Sequence of chain 1.A:
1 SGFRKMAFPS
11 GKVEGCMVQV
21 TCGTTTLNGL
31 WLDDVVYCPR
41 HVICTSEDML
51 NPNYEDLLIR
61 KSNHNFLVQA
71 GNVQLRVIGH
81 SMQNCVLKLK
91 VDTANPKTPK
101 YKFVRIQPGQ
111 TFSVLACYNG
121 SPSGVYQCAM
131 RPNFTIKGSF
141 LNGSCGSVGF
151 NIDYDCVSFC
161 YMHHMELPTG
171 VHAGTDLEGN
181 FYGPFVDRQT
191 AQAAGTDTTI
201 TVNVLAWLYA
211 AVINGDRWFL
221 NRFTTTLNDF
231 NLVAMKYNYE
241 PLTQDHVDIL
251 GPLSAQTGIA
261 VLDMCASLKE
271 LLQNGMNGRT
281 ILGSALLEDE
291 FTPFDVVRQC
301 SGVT

Sequence of chain 2.A:
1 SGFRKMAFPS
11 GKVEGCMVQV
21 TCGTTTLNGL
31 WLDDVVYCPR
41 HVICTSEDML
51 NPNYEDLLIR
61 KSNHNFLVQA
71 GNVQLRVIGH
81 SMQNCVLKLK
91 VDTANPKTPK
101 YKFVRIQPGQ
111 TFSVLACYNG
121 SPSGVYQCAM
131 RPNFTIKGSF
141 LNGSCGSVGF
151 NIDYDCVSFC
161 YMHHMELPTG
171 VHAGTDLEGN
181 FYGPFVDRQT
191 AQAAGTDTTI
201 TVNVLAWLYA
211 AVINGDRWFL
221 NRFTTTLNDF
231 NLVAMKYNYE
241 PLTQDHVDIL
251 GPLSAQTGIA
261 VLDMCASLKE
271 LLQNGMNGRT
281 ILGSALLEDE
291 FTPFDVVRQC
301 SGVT

Binding-site contacts:
Ligand atom C11 contacts residue GLU166 of chain 2.A at 3.4 Å.
Ligand atom C3 contacts residue HIS41 of chain 2.A at 3.9 Å.
Ligand atom C4 contacts residue ASP187 of chain 2.A at 3.7 Å.
Ligand atom CL contacts residue ASP187 of chain 2.A at 3.9 Å.
Ligand atom C4 contacts residue HIS41 of chain 2.A at 3.1 Å.
Ligand atom C14 contacts residue ASN142 of chain 2.A at 3.9 Å.
Ligand atom C11 contacts residue PHE140 of chain 2.A at 3.1 Å (hydrophobic).
Ligand atom C12 contacts residue GLU166 of chain 2.A at 3.6 Å.
Ligand atom CL contacts residue PRO52 of chain 2.A at 3.7 Å.
Ligand atom C12 contacts residue PHE140 of chain 2.A at 3.6 Å (hydrophobic).
Ligand atom C3 contacts residue HIS164 of chain 2.A at 3.5 Å.
Ligand atom C10 contacts residue GLU166 of chain 2.A at 3.6 Å.
Ligand atom N1 contacts residue GLU166 of chain 2.A at 3.9 Å.
Ligand atom C5 contacts residue TYR54 of chain 2.A at 3.5 Å (hydrophobic).
Ligand atom C11 contacts residue LEU141 of chain 2.A at 3.5 Å (hydrophobic).
Ligand atom C12 contacts residue LEU141 of chain 2.A at 3.6 Å (hydrophobic).
Ligand atom C9 contacts residue CYS145 of chain 2.A at 3.5 Å (hydrophobic).
Ligand atom N3 contacts residue HIS163 of chain 2.A at 2.8 Å (h-bond).
Ligand atom N2 contacts residue HIS163 of chain 2.A at 3.2 Å (h-bond).
Ligand atom C5 contacts residue ASP187 of chain 2.A at 3.4 Å.
Ligand atom N2 contacts residue GLU166 of chain 2.A at 3.5 Å (salt-bridge).
Ligand atom C11 contacts residue ASN142 of chain 2.A at 3.9 Å.
Ligand atom O contacts residue MET165 of chain 2.A at 3.6 Å.
Ligand atom N2 contacts residue HIS164 of chain 2.A at 3.9 Å.
Ligand atom N2 contacts residue MET165 of chain 2.A at 3.6 Å.
Ligand atom N1 contacts residue CYS145 of chain 2.A at 3.7 Å.
Ligand atom CL contacts residue TYR54 of chain 2.A at 3.6 Å.
Ligand atom C12 contacts residue SER1 of chain 1.A at 3.9 Å.
Ligand atom CL contacts residue MET49 of chain 2.A at 3.7 Å.
Ligand atom C4 contacts residue HIS164 of chain 2.A at 3.9 Å.
Ligand atom O contacts residue GLU166 of chain 2.A at 3.0 Å (salt-bridge).
Ligand atom N3 contacts residue SER144 of chain 2.A at 3.9 Å.
Ligand atom C6 contacts residue ASP187 of chain 2.A at 3.9 Å.
Ligand atom N3 contacts residue GLU166 of chain 2.A at 3.7 Å.
Ligand atom C3 contacts residue MET165 of chain 2.A at 3.8 Å (hydrophobic).
Ligand atom C5 contacts residue HIS41 of chain 2.A at 3.4 Å.
Ligand atom N2 contacts residue CYS145 of chain 2.A at 3.4 Å (h-bond).
Ligand atom C13 contacts residue ASN142 of chain 2.A at 3.6 Å.
Ligand atom C12 contacts residue ASN142 of chain 2.A at 3.5 Å.
Ligand atom C10 contacts residue LEU141 of chain 2.A at 3.9 Å (hydrophobic).

This small molecule binds to this protein.
Small molecule (SMILES): CN(Cc1cccc(Cl)c1)C(=O)Cn1nnc2ccccc21